Binding-site contacts:
Ligand atom N28 contacts residue ASP254 of chain 1.A at 3.4 Å (salt-bridge).
Ligand atom N28 contacts residue HIS91 of chain 1.A at 3.2 Å (h-bond).
Ligand atom C17 contacts residue PHE204 of chain 1.A at 3.5 Å (hydrophobic).
Ligand atom O26 contacts residue HIS250 of chain 1.A at 2.9 Å (h-bond).
Ligand atom C25 contacts residue THR203 of chain 1.A at 3.5 Å.
Ligand atom C25 contacts residue ZN1 of chain 1.B at 2.9 Å.
Ligand atom C23 contacts residue THR203 of chain 1.A at 3.6 Å.
Ligand atom O26 contacts residue THR203 of chain 1.A at 2.6 Å (h-bond).
Ligand atom C27 contacts residue ASP254 of chain 1.A at 3.2 Å.
Ligand atom C27 contacts residue ZN1 of chain 1.B at 3.0 Å.
Ligand atom C23 contacts residue PHE204 of chain 1.A at 3.3 Å (hydrophobic).
Ligand atom O34 contacts residue PHE173 of chain 1.A at 3.6 Å.
Ligand atom C9 contacts residue ILE210 of chain 1.A at 3.7 Å (hydrophobic).
Ligand atom C3 contacts residue PHE204 of chain 1.A at 3.7 Å (hydrophobic).
Ligand atom C25 contacts residue ASP254 of chain 1.A at 3.0 Å.
Ligand atom C29 contacts residue GLU90 of chain 1.A at 3.1 Å.
Ligand atom C20 contacts residue GLY222 of chain 1.A at 3.7 Å.
Ligand atom N28 contacts residue ZN1 of chain 1.B at 2.2 Å.
Ligand atom C29 contacts residue ZN1 of chain 1.B at 3.3 Å.
Ligand atom C10 contacts residue GLY222 of chain 1.A at 3.6 Å.
Ligand atom N28 contacts residue GLU90 of chain 1.A at 2.7 Å (salt-bridge).
Ligand atom C31 contacts residue MET75 of chain 1.A at 3.1 Å (hydrophobic).
Ligand atom C19 contacts residue PHE204 of chain 1.A at 3.1 Å (hydrophobic).
Ligand atom O26 contacts residue ASP254 of chain 1.A at 3.1 Å (salt-bridge).
Ligand atom C30 contacts residue GLU90 of chain 1.A at 3.7 Å.
Ligand atom C29 contacts residue HIS91 of chain 1.A at 3.7 Å.
Ligand atom C14 contacts residue ARG214 of chain 1.A at 3.3 Å.
Ligand atom O26 contacts residue ZN1 of chain 1.B at 2.3 Å.
Ligand atom C10 contacts residue ILE210 of chain 1.A at 3.7 Å (hydrophobic).
Ligand atom N16 contacts residue PHE204 of chain 1.A at 2.9 Å (h-bond).
Ligand atom F32 contacts residue THR203 of chain 1.A at 3.3 Å.
Ligand atom C13 contacts residue GLY222 of chain 1.A at 3.6 Å.
Ligand atom C15 contacts residue GLY222 of chain 1.A at 3.5 Å.
Ligand atom C30 contacts residue MET75 of chain 1.A at 3.2 Å (hydrophobic).
Ligand atom C9 contacts residue GLY222 of chain 1.A at 3.7 Å.
Ligand atom C27 contacts residue GLU90 of chain 1.A at 3.3 Å.
Ligand atom C14 contacts residue GLY222 of chain 1.A at 3.4 Å.
Ligand atom C15 contacts residue ARG214 of chain 1.A at 3.7 Å.
Ligand atom N24 contacts residue ASP254 of chain 1.A at 3.5 Å (salt-bridge).
Ligand atom C31 contacts residue GLU90 of chain 1.A at 3.6 Å.

The small molecule below binds the protein below.
Small molecule (SMILES): O=C(N[C@@H]1C[C@H](C(=O)NCc2ccc(C#Cc3ccc(CN4CCOCC4)cc3)cc2)N(C(=O)C2CC2)C1)[C@@H]1C[C@H](F)CN1

Sequence of chain 1.A:
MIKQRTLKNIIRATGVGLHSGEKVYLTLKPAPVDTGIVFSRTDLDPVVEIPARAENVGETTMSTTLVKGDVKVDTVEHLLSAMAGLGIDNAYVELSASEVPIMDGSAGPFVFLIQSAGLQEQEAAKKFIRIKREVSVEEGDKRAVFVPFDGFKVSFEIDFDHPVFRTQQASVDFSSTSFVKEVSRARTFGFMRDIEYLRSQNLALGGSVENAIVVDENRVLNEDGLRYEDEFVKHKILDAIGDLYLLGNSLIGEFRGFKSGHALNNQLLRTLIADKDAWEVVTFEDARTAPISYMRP